A protein and the small-molecule ligand that binds it are described below.
Small molecule (SMILES): CC(=O)N[C@@H]1[C@@H](O)[C@H](O)[C@@H](CO)O[C@H]1O

Binding-site contacts:
Ligand atom C4 contacts residue ASN331 of chain 1.A at 4.4 Å.
Ligand atom N2 contacts residue ASN331 of chain 1.A at 3.0 Å (h-bond).
Ligand atom O3 contacts residue GLN580 of chain 1.A at 3.7 Å.
Ligand atom C2 contacts residue ASN331 of chain 1.A at 2.5 Å.
Ligand atom C8 contacts residue PRO579 of chain 1.A at 3.5 Å (hydrophobic).
Ligand atom C8 contacts residue ASN331 of chain 1.A at 3.8 Å.
Ligand atom C3 contacts residue GLN580 of chain 1.A at 3.6 Å.
Ligand atom N2 contacts residue GLN580 of chain 1.A at 2.9 Å (h-bond).
Ligand atom C8 contacts residue GLN580 of chain 1.A at 3.6 Å.
Ligand atom O5 contacts residue ASN331 of chain 1.A at 2.5 Å (h-bond).
Ligand atom O7 contacts residue ASN331 of chain 1.A at 3.1 Å (h-bond).
Ligand atom C3 contacts residue ASN331 of chain 1.A at 3.9 Å.
Ligand atom C7 contacts residue GLN580 of chain 1.A at 3.7 Å.
Ligand atom C8 contacts residue PRO330 of chain 1.A at 3.9 Å (hydrophobic).
Ligand atom C5 contacts residue ASN331 of chain 1.A at 3.8 Å.
Ligand atom C7 contacts residue ASN331 of chain 1.A at 3.2 Å.
Ligand atom C2 contacts residue GLN580 of chain 1.A at 3.9 Å.
Ligand atom C1 contacts residue ASN331 of chain 1.A at 1.5 Å.

Sequence of chain 1.A:
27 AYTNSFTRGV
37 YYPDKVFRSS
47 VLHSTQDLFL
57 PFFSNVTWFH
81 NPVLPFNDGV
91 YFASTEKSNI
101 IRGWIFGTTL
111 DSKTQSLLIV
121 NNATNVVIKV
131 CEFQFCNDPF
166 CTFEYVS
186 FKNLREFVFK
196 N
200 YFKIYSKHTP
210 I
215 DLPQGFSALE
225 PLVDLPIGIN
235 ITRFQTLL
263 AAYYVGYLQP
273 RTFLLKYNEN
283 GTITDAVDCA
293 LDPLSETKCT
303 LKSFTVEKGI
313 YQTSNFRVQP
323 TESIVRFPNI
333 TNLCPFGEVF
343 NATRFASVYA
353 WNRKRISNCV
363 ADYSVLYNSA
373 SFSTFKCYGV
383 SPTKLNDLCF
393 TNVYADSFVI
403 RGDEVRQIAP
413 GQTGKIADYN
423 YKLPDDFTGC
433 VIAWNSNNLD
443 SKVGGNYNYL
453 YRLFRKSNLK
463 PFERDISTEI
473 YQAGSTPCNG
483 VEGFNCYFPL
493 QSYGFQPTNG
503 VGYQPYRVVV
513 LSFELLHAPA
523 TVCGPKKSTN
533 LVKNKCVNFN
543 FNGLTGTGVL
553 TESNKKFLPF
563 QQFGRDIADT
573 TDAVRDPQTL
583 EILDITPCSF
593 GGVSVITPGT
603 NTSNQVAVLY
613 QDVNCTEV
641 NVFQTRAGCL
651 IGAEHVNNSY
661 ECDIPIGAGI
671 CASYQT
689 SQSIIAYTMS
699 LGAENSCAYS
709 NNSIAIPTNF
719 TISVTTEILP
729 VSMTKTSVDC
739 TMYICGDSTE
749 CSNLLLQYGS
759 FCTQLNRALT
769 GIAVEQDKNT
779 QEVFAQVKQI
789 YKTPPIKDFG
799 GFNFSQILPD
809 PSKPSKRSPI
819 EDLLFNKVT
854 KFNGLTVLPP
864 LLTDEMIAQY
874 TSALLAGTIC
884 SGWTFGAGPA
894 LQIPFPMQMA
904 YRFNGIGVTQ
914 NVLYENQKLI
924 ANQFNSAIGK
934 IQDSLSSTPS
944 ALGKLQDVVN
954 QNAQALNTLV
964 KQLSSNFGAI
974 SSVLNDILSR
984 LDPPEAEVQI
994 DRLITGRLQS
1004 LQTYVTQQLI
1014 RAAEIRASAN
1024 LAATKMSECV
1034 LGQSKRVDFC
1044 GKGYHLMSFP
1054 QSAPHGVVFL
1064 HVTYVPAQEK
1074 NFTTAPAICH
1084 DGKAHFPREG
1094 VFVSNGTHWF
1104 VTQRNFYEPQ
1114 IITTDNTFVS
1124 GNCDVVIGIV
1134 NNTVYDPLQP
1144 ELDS